Binding-site contacts:
Ligand atom C10 contacts residue GLY287 of chain 1.B at 3.6 Å.
Ligand atom C05 contacts residue TYR255 of chain 1.B at 3.8 Å (hydrophobic).
Ligand atom N11 contacts residue GLY287 of chain 1.B at 3.6 Å.
Ligand atom C09 contacts residue MET275 of chain 1.B at 3.8 Å (hydrophobic).
Ligand atom C20 contacts residue SER239 of chain 1.B at 3.7 Å.
Ligand atom O16 contacts residue ILE254 of chain 1.B at 3.7 Å.
Ligand atom C13 contacts residue GLN288 of chain 1.B at 3.7 Å.
Ligand atom C22 contacts residue ILE254 of chain 1.B at 3.8 Å (hydrophobic).
Ligand atom N18 contacts residue GLN288 of chain 1.B at 3.3 Å (h-bond).
Ligand atom C08 contacts residue GLU283 of chain 1.B at 3.8 Å.
Ligand atom C20 contacts residue VAL240 of chain 1.B at 3.5 Å (hydrophobic).
Ligand atom C02 contacts residue MET275 of chain 1.B at 3.8 Å (hydrophobic).
Ligand atom C29 contacts residue PHE291 of chain 1.B at 3.4 Å (hydrophobic).
Ligand atom C09 contacts residue PRO274 of chain 1.B at 3.7 Å (hydrophobic).
Ligand atom C25 contacts residue TYR86 of chain 1.B at 3.7 Å (hydrophobic).
Ligand atom C07 contacts residue PRO274 of chain 1.B at 3.7 Å (hydrophobic).
Ligand atom C30 contacts residue PHE291 of chain 1.B at 3.4 Å (hydrophobic).
Ligand atom C12 contacts residue MET275 of chain 1.B at 3.6 Å (hydrophobic).
Ligand atom N04 contacts residue TYR255 of chain 1.B at 3.0 Å (h-bond).
Ligand atom O16 contacts residue PHE258 of chain 1.B at 3.5 Å.
Ligand atom C05 contacts residue GLY287 of chain 1.B at 3.7 Å.
Ligand atom C13 contacts residue MET275 of chain 1.B at 3.6 Å (hydrophobic).
Ligand atom C19 contacts residue GLN288 of chain 1.B at 3.6 Å.
Ligand atom C10 contacts residue MET275 of chain 1.B at 3.8 Å (hydrophobic).
Ligand atom C07 contacts residue GLU283 of chain 1.B at 3.6 Å.
Ligand atom C03 contacts residue MET275 of chain 1.B at 3.7 Å (hydrophobic).
Ligand atom C13 contacts residue TYR255 of chain 1.B at 3.3 Å (hydrophobic).
Ligand atom C07 contacts residue LYS280 of chain 1.B at 3.8 Å.
Ligand atom C08 contacts residue PRO274 of chain 1.B at 3.7 Å (hydrophobic).
Ligand atom C02 contacts residue GLY287 of chain 1.B at 3.4 Å.
Ligand atom C15 contacts residue PHE258 of chain 1.B at 3.7 Å (hydrophobic).
Ligand atom C20 contacts residue ILE254 of chain 1.B at 3.7 Å (hydrophobic).
Ligand atom N21 contacts residue ILE254 of chain 1.B at 3.7 Å.
Ligand atom C14 contacts residue GLN288 of chain 1.B at 3.6 Å.
Ligand atom C03 contacts residue GLY287 of chain 1.B at 3.6 Å.
Ligand atom C14 contacts residue PHE258 of chain 1.B at 3.5 Å (hydrophobic).
Ligand atom O01 contacts residue GLY287 of chain 1.B at 3.2 Å (h-bond).
Ligand atom C06 contacts residue VAL284 of chain 1.B at 3.7 Å (hydrophobic).
Ligand atom C05 contacts residue MET275 of chain 1.B at 3.8 Å (hydrophobic).
Ligand atom N04 contacts residue GLY287 of chain 1.B at 3.7 Å.

The protein below binds the small molecule below.
Small molecule (SMILES): O=C(c1ccc(Oc2nccnc2N2CCOCC2)cc1)c1nc2ccccc2[nH]1

Sequence of chain 1.B:
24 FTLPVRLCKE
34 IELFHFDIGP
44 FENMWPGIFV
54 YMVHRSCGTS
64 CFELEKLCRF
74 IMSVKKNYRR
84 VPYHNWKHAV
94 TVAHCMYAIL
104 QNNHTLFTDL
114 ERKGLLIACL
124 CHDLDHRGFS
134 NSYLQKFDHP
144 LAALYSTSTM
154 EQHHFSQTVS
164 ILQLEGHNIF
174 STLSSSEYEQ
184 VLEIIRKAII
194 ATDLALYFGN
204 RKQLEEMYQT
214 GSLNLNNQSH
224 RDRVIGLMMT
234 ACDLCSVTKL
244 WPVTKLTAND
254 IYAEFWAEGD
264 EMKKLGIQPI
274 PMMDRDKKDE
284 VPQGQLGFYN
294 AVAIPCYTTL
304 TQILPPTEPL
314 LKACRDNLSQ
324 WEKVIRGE